The small molecule below binds the protein below.
Small molecule (SMILES): CCCCC(=O)O

Binding-site contacts:
Ligand atom C3 contacts residue HIS1 of chain 4.C at 2.5 Å.
Ligand atom C6 contacts residue CYS7 of chain 4.C at 1.8 Å (hydrophobic).
Ligand atom O1 contacts residue HIS1 of chain 4.C at 2.2 Å (h-bond).
Ligand atom C5 contacts residue CYS7 of chain 4.C at 2.9 Å (hydrophobic).
Ligand atom C2 contacts residue HIS1 of chain 4.C at 1.3 Å.
Ligand atom C4 contacts residue HIS1 of chain 4.C at 3.3 Å.
Ligand atom O1 contacts residue PRO2 of chain 4.C at 3.6 Å.
Ligand atom C2 contacts residue PRO2 of chain 4.C at 3.9 Å (hydrophobic).
Ligand atom C4 contacts residue CYS7 of chain 4.C at 3.4 Å (hydrophobic).
Ligand atom C5 contacts residue HIS1 of chain 4.C at 4.4 Å.

Sequence of chain 4.C:
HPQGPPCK